Sequence of chain 1.B:
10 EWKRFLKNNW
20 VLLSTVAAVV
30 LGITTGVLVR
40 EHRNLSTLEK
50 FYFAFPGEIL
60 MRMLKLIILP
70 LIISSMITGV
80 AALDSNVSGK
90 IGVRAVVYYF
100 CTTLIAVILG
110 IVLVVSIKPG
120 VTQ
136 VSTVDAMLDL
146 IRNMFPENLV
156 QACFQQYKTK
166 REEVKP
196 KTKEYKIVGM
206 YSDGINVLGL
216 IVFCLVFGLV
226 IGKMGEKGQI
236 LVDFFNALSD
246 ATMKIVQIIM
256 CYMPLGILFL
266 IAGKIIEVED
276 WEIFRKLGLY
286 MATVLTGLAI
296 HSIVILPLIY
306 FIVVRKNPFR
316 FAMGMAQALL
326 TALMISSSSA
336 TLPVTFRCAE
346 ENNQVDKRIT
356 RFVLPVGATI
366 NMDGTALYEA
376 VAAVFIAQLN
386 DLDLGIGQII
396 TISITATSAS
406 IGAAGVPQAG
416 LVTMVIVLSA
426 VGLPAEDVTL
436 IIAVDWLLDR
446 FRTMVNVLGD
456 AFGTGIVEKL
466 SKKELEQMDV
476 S

The protein below binds the small molecule below.
Small molecule (SMILES): CC(C)CCC[C@@H](C)[C@H]1CC[C@H]2[C@@H]3CC=C4C[C@@H](OC(=O)CCC(=O)O)CC[C@]4(C)[C@H]3CC[C@]12C

Binding-site contacts:
Ligand atom CAB contacts residue ILE300 of chain 1.B at 4.3 Å (hydrophobic).
Ligand atom CAE contacts residue VAL308 of chain 1.B at 4.0 Å (hydrophobic).
Ligand atom CAZ contacts residue VAL96 of chain 1.B at 3.9 Å (hydrophobic).
Ligand atom CAK contacts residue LEU465 of chain 1.B at 4.5 Å (hydrophobic).
Ligand atom CAI contacts residue VAL96 of chain 1.B at 3.6 Å (hydrophobic).
Ligand atom OAF contacts residue LYS89 of chain 1.B at 4.3 Å.
Ligand atom CAI contacts residue LEU465 of chain 1.B at 3.7 Å (hydrophobic).
Ligand atom CAO contacts residue ILE304 of chain 1.B at 3.9 Å (hydrophobic).
Ligand atom OAH contacts residue LYS89 of chain 1.B at 4.0 Å.
Ligand atom CAX contacts residue LYS89 of chain 1.B at 4.4 Å.
Ligand atom OAF contacts residue ARG93 of chain 1.B at 4.1 Å.
Ligand atom OAW contacts residue ARG93 of chain 1.B at 4.3 Å.
Ligand atom CAY contacts residue VAL92 of chain 1.B at 4.5 Å (hydrophobic).
Ligand atom CAN contacts residue ILE304 of chain 1.B at 3.8 Å (hydrophobic).
Ligand atom CAB contacts residue LEU303 of chain 1.B at 4.2 Å (hydrophobic).
Ligand atom CAP contacts residue CYS100 of chain 1.B at 4.5 Å (hydrophobic).
Ligand atom OAG contacts residue VAL92 of chain 1.B at 4.4 Å.
Ligand atom CAV contacts residue VAL96 of chain 1.B at 4.4 Å (hydrophobic).
Ligand atom CAQ contacts residue TYR97 of chain 1.B at 4.4 Å (hydrophobic).
Ligand atom CAK contacts residue VAL96 of chain 1.B at 4.0 Å (hydrophobic).
Ligand atom CBC contacts residue VAL96 of chain 1.B at 4.2 Å (hydrophobic).
Ligand atom CAJ contacts residue ILE304 of chain 1.B at 4.3 Å (hydrophobic).
Ligand atom CBH contacts residue LEU465 of chain 1.B at 4.4 Å (hydrophobic).
Ligand atom CAL contacts residue VAL92 of chain 1.B at 4.1 Å (hydrophobic).
Ligand atom CAZ contacts residue LEU465 of chain 1.B at 3.6 Å (hydrophobic).
Ligand atom CAX contacts residue ARG93 of chain 1.B at 4.1 Å.
Ligand atom CAI contacts residue TYR97 of chain 1.B at 4.3 Å (hydrophobic).
Ligand atom CAL contacts residue ARG93 of chain 1.B at 4.0 Å.
Ligand atom CAV contacts residue ARG93 of chain 1.B at 4.0 Å.
Ligand atom CAP contacts residue ILE304 of chain 1.B at 3.9 Å (hydrophobic).
Ligand atom CAV contacts residue LEU465 of chain 1.B at 3.7 Å (hydrophobic).
Ligand atom CAK contacts residue TYR97 of chain 1.B at 4.1 Å (hydrophobic).
Ligand atom CAI contacts residue ARG93 of chain 1.B at 4.1 Å.
Ligand atom CAQ contacts residue ILE304 of chain 1.B at 4.1 Å (hydrophobic).
Ligand atom CBF contacts residue VAL96 of chain 1.B at 4.5 Å (hydrophobic).
Ligand atom CAD contacts residue LEU465 of chain 1.B at 3.9 Å (hydrophobic).